Sequence of chain 1.A:
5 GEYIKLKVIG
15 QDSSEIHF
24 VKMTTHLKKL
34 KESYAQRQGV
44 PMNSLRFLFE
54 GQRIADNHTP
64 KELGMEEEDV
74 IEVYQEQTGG

A protein and the small-molecule ligand that binds it are described below.
Small molecule (SMILES): CC[C@H](C)[C@H](NC(=O)[C@H](CCCNC(N)=[NH2+])NC(=O)[C@H](CCC(=O)O)NC(=O)[C@H](CCC(=O)O)NC(=O)[C@H](C)N)C(=O)N[C@H](C(=O)N[C@H](C(=O)N[C@@H](CC(C)C)C(=O)N[C@H](C=O)COP(=O)(O)O)C(C)C)[C@@H](C)CC

Binding-site contacts:
Ligand atom CD1 contacts residue VAL24 of chain 1.A at 3.6 Å (hydrophobic).
Ligand atom CB contacts residue HIS21 of chain 1.A at 4.0 Å.
Ligand atom CD1 contacts residue ARG40 of chain 1.A at 3.2 Å.
Ligand atom CD1 contacts residue LEU33 of chain 1.A at 3.7 Å (hydrophobic).
Ligand atom CB contacts residue ALY23 of chain 1.A at 4.0 Å.
Ligand atom CD1 contacts residue PHE22 of chain 1.A at 3.6 Å (hydrophobic).
Ligand atom O contacts residue TYR7 of chain 1.A at 3.3 Å.
Ligand atom CZ contacts residue ILE20 of chain 1.A at 3.6 Å (hydrophobic).
Ligand atom OE2 contacts residue LYS9 of chain 1.A at 3.8 Å.
Ligand atom CD1 contacts residue ILE20 of chain 1.A at 3.7 Å (hydrophobic).
Ligand atom C contacts residue HIS21 of chain 1.A at 4.0 Å.
Ligand atom CA contacts residue ALY23 of chain 1.A at 3.8 Å.
Ligand atom O contacts residue ALY23 of chain 1.A at 3.7 Å.
Ligand atom NE contacts residue ILE20 of chain 1.A at 3.9 Å.
Ligand atom C contacts residue HIS21 of chain 1.A at 3.6 Å.
Ligand atom O contacts residue HIS21 of chain 1.A at 3.9 Å.
Ligand atom CG1 contacts residue LYS9 of chain 1.A at 3.7 Å.
Ligand atom N contacts residue HIS21 of chain 1.A at 3.0 Å (h-bond).
Ligand atom CA contacts residue HIS21 of chain 1.A at 3.3 Å.
Ligand atom CA contacts residue ALY23 of chain 1.A at 3.9 Å.
Ligand atom NH2 contacts residue SER18 of chain 1.A at 3.8 Å.
Ligand atom O contacts residue HIS21 of chain 1.A at 2.9 Å (h-bond).
Ligand atom CZ contacts residue GLU19 of chain 1.A at 3.4 Å.
Ligand atom O contacts residue ILE20 of chain 1.A at 3.9 Å.
Ligand atom CG1 contacts residue ARG40 of chain 1.A at 3.9 Å.
Ligand atom NH1 contacts residue ILE20 of chain 1.A at 3.6 Å.
Ligand atom C contacts residue ALY23 of chain 1.A at 3.9 Å.
Ligand atom O contacts residue PHE22 of chain 1.A at 3.2 Å.
Ligand atom CG contacts residue VAL24 of chain 1.A at 4.0 Å (hydrophobic).
Ligand atom CD1 contacts residue LYS9 of chain 1.A at 3.2 Å.
Ligand atom CB contacts residue VAL24 of chain 1.A at 3.7 Å (hydrophobic).
Ligand atom CG contacts residue PHE22 of chain 1.A at 4.1 Å (hydrophobic).
Ligand atom OE2 contacts residue HIS21 of chain 1.A at 3.9 Å.
Ligand atom CB contacts residue PHE22 of chain 1.A at 4.0 Å (hydrophobic).
Ligand atom CG2 contacts residue PHE22 of chain 1.A at 3.9 Å (hydrophobic).
Ligand atom N contacts residue ALY23 of chain 1.A at 3.1 Å (h-bond).
Ligand atom NE contacts residue GLU19 of chain 1.A at 3.3 Å (salt-bridge).
Ligand atom NH2 contacts residue ILE20 of chain 1.A at 3.9 Å.
Ligand atom O contacts residue ALY23 of chain 1.A at 3.1 Å (h-bond).
Ligand atom NH2 contacts residue GLU19 of chain 1.A at 3.0 Å (salt-bridge).